Sequence of chain 1.C:
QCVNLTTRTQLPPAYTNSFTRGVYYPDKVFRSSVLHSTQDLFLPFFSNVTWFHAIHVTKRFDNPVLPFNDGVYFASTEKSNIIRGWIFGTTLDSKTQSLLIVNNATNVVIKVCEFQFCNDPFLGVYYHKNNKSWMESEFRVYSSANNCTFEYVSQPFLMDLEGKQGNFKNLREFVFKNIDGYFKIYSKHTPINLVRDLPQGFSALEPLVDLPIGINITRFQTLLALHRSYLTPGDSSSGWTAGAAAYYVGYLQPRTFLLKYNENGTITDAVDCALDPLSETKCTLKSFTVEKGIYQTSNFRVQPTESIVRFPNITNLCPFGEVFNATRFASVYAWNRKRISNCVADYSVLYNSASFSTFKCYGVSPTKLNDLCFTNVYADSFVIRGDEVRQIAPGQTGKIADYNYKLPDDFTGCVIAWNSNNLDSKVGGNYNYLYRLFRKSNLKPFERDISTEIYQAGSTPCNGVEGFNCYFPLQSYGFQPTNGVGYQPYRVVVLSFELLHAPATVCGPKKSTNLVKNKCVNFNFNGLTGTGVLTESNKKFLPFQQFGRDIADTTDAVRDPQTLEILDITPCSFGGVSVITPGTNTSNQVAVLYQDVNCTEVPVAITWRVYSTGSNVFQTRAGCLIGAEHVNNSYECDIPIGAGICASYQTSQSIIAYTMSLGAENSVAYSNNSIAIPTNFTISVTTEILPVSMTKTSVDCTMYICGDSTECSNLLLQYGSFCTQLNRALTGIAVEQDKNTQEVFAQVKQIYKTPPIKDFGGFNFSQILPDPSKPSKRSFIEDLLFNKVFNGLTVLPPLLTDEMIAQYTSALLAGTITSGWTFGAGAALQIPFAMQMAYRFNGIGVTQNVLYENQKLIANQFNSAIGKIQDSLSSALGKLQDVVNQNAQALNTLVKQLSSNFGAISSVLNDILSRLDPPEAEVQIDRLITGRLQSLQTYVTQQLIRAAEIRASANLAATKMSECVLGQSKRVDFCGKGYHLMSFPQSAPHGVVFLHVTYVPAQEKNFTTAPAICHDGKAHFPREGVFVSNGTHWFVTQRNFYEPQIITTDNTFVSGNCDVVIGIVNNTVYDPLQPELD

The protein below binds the small molecule below.
Small molecule (SMILES): CC(=O)N[C@@H]1[C@@H](O)[C@H](O)[C@@H](CO)O[C@H]1O

Binding-site contacts:
Ligand atom N2 contacts residue ASN164 of chain 1.C at 3.6 Å (h-bond).
Ligand atom N2 contacts residue ASN165 of chain 1.C at 3.0 Å (h-bond).
Ligand atom C5 contacts residue ASN165 of chain 1.C at 3.7 Å.
Ligand atom N2 contacts residue GLU132 of chain 1.C at 4.1 Å.
Ligand atom C2 contacts residue GLU132 of chain 1.C at 3.6 Å.
Ligand atom O7 contacts residue ASN164 of chain 1.C at 3.9 Å.
Ligand atom C1 contacts residue ASN165 of chain 1.C at 1.4 Å.
Ligand atom C1 contacts residue GLU132 of chain 1.C at 3.6 Å.
Ligand atom C2 contacts residue ASN164 of chain 1.C at 4.5 Å.
Ligand atom C1 contacts residue ASN164 of chain 1.C at 4.2 Å.
Ligand atom C8 contacts residue ASN164 of chain 1.C at 3.2 Å.
Ligand atom C3 contacts residue ASN165 of chain 1.C at 3.8 Å.
Ligand atom O7 contacts residue ASN165 of chain 1.C at 3.7 Å.
Ligand atom O5 contacts residue ASN165 of chain 1.C at 2.3 Å (h-bond).
Ligand atom O5 contacts residue GLU132 of chain 1.C at 3.8 Å.
Ligand atom C4 contacts residue ASN165 of chain 1.C at 4.2 Å.
Ligand atom C2 contacts residue ASN165 of chain 1.C at 2.5 Å.
Ligand atom C7 contacts residue ASN165 of chain 1.C at 3.6 Å.
Ligand atom C7 contacts residue ASN164 of chain 1.C at 3.3 Å.